Sequence of chain 1.E:
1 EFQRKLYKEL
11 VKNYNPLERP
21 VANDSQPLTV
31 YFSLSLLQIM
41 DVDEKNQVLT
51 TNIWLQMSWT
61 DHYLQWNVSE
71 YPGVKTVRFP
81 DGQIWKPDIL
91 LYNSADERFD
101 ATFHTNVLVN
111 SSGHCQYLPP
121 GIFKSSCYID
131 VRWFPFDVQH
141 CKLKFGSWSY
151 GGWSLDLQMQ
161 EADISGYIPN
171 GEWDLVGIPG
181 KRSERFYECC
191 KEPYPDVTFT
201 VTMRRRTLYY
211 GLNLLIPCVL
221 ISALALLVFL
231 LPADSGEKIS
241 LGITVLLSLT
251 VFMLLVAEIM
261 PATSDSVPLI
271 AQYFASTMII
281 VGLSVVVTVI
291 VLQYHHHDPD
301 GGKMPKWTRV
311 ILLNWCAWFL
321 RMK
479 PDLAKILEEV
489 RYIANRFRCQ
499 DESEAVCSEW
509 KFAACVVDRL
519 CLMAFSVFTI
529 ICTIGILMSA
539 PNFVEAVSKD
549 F

The protein below binds the small molecule below.
Small molecule (SMILES): NS(=O)(=O)c1ccc2c(c1)[C@H]1C=CC[C@H]1[C@@H](c1ccc(Br)cc1)N2

Sequence of chain 1.A:
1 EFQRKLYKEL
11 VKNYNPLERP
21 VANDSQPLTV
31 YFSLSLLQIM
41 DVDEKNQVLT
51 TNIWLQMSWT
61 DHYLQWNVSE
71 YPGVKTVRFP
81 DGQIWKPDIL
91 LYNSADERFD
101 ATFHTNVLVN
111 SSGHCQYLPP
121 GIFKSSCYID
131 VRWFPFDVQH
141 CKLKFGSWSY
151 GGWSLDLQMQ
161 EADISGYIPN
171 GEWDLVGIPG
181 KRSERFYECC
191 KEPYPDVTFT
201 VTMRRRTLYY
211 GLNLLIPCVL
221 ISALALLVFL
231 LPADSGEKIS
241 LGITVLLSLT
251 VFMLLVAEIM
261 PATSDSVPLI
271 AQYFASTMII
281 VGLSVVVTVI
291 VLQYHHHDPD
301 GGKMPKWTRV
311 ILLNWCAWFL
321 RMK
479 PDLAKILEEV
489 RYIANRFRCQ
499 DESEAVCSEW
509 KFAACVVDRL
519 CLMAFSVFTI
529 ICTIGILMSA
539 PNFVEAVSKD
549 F

Binding-site contacts:
Ligand atom C12 contacts residue ALA275 of chain 1.E at 3.9 Å (hydrophobic).
Ligand atom C19 contacts residue MET278 of chain 1.E at 3.7 Å (hydrophobic).
Ligand atom C20 contacts residue ILE221 of chain 1.A at 3.8 Å (hydrophobic).
Ligand atom C13 contacts residue ALA275 of chain 1.E at 3.5 Å (hydrophobic).
Ligand atom BR24 contacts residue LEU224 of chain 1.A at 3.5 Å.
Ligand atom C6 contacts residue MET253 of chain 1.E at 3.7 Å (hydrophobic).
Ligand atom C22 contacts residue MET278 of chain 1.E at 3.8 Å (hydrophobic).
Ligand atom C23 contacts residue LEU220 of chain 1.A at 3.8 Å (hydrophobic).
Ligand atom N7 contacts residue MET253 of chain 1.E at 3.9 Å.
Ligand atom C3 contacts residue LEU212 of chain 1.A at 3.2 Å (hydrophobic).
Ligand atom C22 contacts residue LEU220 of chain 1.A at 3.8 Å (hydrophobic).
Ligand atom O16 contacts residue ALA271 of chain 1.E at 3.2 Å.
Ligand atom BR24 contacts residue LEU246 of chain 1.E at 3.8 Å.
Ligand atom C2 contacts residue ILE216 of chain 1.A at 3.4 Å (hydrophobic).
Ligand atom C10 contacts residue LEU212 of chain 1.A at 3.8 Å (hydrophobic).
Ligand atom C13 contacts residue MET278 of chain 1.E at 3.5 Å (hydrophobic).
Ligand atom C18 contacts residue MET278 of chain 1.E at 3.7 Å (hydrophobic).
Ligand atom BR24 contacts residue POV1 of chain 1.W at 3.7 Å.
Ligand atom C8 contacts residue ALA275 of chain 1.E at 3.7 Å (hydrophobic).
Ligand atom C13 contacts residue MET253 of chain 1.E at 3.6 Å (hydrophobic).
Ligand atom N17 contacts residue ASN213 of chain 1.A at 2.8 Å (h-bond).
Ligand atom C8 contacts residue MET278 of chain 1.E at 3.8 Å (hydrophobic).
Ligand atom C10 contacts residue MET253 of chain 1.E at 3.9 Å (hydrophobic).
Ligand atom C1 contacts residue ILE216 of chain 1.A at 3.8 Å (hydrophobic).
Ligand atom C11 contacts residue MET253 of chain 1.E at 3.6 Å (hydrophobic).
Ligand atom C23 contacts residue MET278 of chain 1.E at 3.5 Å (hydrophobic).
Ligand atom C12 contacts residue PHE274 of chain 1.E at 3.6 Å (hydrophobic).
Ligand atom C12 contacts residue MET253 of chain 1.E at 3.5 Å (hydrophobic).
Ligand atom C2 contacts residue POV1 of chain 1.UA at 3.7 Å.
Ligand atom S14 contacts residue ALA271 of chain 1.E at 3.7 Å.
Ligand atom N17 contacts residue MET253 of chain 1.E at 3.3 Å (h-bond).
Ligand atom O15 contacts residue ALA271 of chain 1.E at 3.2 Å.
Ligand atom C9 contacts residue MET253 of chain 1.E at 3.6 Å (hydrophobic).
Ligand atom C13 contacts residue PHE274 of chain 1.E at 3.7 Å (hydrophobic).
Ligand atom C4 contacts residue LEU212 of chain 1.A at 3.1 Å (hydrophobic).
Ligand atom N7 contacts residue ALA275 of chain 1.E at 3.8 Å.
Ligand atom C8 contacts residue MET253 of chain 1.E at 3.5 Å (hydrophobic).
Ligand atom C1 contacts residue LEU220 of chain 1.A at 3.9 Å (hydrophobic).
Ligand atom N7 contacts residue MET278 of chain 1.E at 3.3 Å (h-bond).
Ligand atom O16 contacts residue VAL256 of chain 1.E at 3.4 Å.